Binding-site contacts:
Ligand atom O15 contacts residue CA1 of chain 1.H at 2.3 Å.
Ligand atom O15 contacts residue ASP192 of chain 1.D at 3.3 Å (salt-bridge).
Ligand atom C10 contacts residue PHE272 of chain 1.D at 3.7 Å (hydrophobic).
Ligand atom O23 contacts residue SER180 of chain 1.D at 2.6 Å (h-bond).
Ligand atom C07 contacts residue TYR271 of chain 1.D at 3.5 Å (hydrophobic).
Ligand atom C06 contacts residue ASN279 of chain 1.D at 3.8 Å.
Ligand atom O22 contacts residue GLY189 of chain 1.D at 3.4 Å (h-bond).
Ligand atom C07 contacts residue ASN279 of chain 1.D at 3.5 Å.
Ligand atom P21 contacts residue CA1 of chain 1.H at 3.6 Å.
Ligand atom N28 contacts residue ASP276 of chain 1.D at 3.6 Å.
Ligand atom O18 contacts residue GLY179 of chain 1.D at 3.4 Å.
Ligand atom O09 contacts residue GLY274 of chain 1.D at 3.5 Å.
Ligand atom O22 contacts residue CA1 of chain 1.H at 2.3 Å.
Ligand atom O23 contacts residue SER188 of chain 1.D at 3.6 Å.
Ligand atom O19 contacts residue SER180 of chain 1.D at 3.8 Å.
Ligand atom P17 contacts residue CA1 of chain 1.H at 3.5 Å.
Ligand atom O27 contacts residue TYR271 of chain 1.D at 3.5 Å.
Ligand atom P13 contacts residue CA1 of chain 1.H at 3.6 Å.
Ligand atom O09 contacts residue THR273 of chain 1.D at 3.6 Å (h-bond).
Ligand atom O23 contacts residue GLY189 of chain 1.D at 2.9 Å (h-bond).
Ligand atom C29 contacts residue ASP276 of chain 1.D at 3.4 Å.
Ligand atom O24 contacts residue GLY189 of chain 1.D at 3.5 Å.
Ligand atom C07 contacts residue ASP276 of chain 1.D at 3.7 Å.
Ligand atom C03 contacts residue ASP276 of chain 1.D at 3.6 Å.
Ligand atom O15 contacts residue ASP190 of chain 1.D at 3.1 Å (salt-bridge).
Ligand atom O18 contacts residue SER180 of chain 1.D at 3.1 Å (h-bond).
Ligand atom C06 contacts residue TYR271 of chain 1.D at 3.6 Å (hydrophobic).
Ligand atom C07 contacts residue GLY274 of chain 1.D at 3.4 Å.
Ligand atom O18 contacts residue ASP192 of chain 1.D at 3.3 Å (salt-bridge).
Ligand atom O12 contacts residue CA1 of chain 1.I at 3.8 Å.
Ligand atom O22 contacts residue ASP190 of chain 1.D at 3.4 Å (salt-bridge).
Ligand atom O27 contacts residue ASN279 of chain 1.D at 2.9 Å (h-bond).
Ligand atom P13 contacts residue CA1 of chain 1.I at 3.6 Å.
Ligand atom P21 contacts residue SER180 of chain 1.D at 3.6 Å.
Ligand atom O19 contacts residue ARG183 of chain 1.D at 2.8 Å (salt-bridge).
Ligand atom C11 contacts residue ASP192 of chain 1.D at 3.7 Å.
Ligand atom P21 contacts residue GLY189 of chain 1.D at 3.3 Å.
Ligand atom O15 contacts residue CA1 of chain 1.I at 2.6 Å.
Ligand atom O09 contacts residue ARG183 of chain 1.D at 3.4 Å (salt-bridge).
Ligand atom O18 contacts residue CA1 of chain 1.H at 2.4 Å.

Sequence of chain 1.D:
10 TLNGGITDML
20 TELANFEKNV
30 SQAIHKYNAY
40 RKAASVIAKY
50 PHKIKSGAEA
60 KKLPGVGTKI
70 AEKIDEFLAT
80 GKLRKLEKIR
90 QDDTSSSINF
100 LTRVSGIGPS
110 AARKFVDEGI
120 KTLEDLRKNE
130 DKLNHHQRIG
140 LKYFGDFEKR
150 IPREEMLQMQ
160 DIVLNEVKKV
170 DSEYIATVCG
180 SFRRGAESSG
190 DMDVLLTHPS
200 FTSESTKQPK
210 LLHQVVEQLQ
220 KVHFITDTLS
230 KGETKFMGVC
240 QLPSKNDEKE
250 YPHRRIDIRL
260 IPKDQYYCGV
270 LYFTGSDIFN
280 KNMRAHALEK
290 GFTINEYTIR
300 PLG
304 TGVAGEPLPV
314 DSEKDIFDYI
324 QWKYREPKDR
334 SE

The protein below binds the small molecule below.
Small molecule (SMILES): Nc1nc(=O)n([C@H]2C[C@H](O)[C@@H](COP(=O)(O)OP(=O)(O)OP(=O)(O)O)O2)cc1C=O